Binding-site contacts:
Ligand atom O7 contacts residue ASN338 of chain 1.B at 3.3 Å (h-bond).
Ligand atom N2 contacts residue ASN338 of chain 1.B at 2.9 Å (h-bond).
Ligand atom O5 contacts residue ASN338 of chain 1.B at 2.4 Å (h-bond).
Ligand atom C4 contacts residue ASN338 of chain 1.B at 4.2 Å.
Ligand atom C6 contacts residue ASN338 of chain 1.B at 4.2 Å.
Ligand atom C1 contacts residue ASN338 of chain 1.B at 1.4 Å.
Ligand atom C8 contacts residue PHE337 of chain 1.B at 4.4 Å (hydrophobic).
Ligand atom C3 contacts residue ASN338 of chain 1.B at 3.8 Å.
Ligand atom O6 contacts residue ASN338 of chain 1.B at 4.2 Å.
Ligand atom C2 contacts residue ASN338 of chain 1.B at 2.4 Å.
Ligand atom C8 contacts residue ASN338 of chain 1.B at 4.4 Å.
Ligand atom C5 contacts residue ASN338 of chain 1.B at 3.7 Å.
Ligand atom C7 contacts residue ASN338 of chain 1.B at 3.3 Å.

Sequence of chain 1.B:
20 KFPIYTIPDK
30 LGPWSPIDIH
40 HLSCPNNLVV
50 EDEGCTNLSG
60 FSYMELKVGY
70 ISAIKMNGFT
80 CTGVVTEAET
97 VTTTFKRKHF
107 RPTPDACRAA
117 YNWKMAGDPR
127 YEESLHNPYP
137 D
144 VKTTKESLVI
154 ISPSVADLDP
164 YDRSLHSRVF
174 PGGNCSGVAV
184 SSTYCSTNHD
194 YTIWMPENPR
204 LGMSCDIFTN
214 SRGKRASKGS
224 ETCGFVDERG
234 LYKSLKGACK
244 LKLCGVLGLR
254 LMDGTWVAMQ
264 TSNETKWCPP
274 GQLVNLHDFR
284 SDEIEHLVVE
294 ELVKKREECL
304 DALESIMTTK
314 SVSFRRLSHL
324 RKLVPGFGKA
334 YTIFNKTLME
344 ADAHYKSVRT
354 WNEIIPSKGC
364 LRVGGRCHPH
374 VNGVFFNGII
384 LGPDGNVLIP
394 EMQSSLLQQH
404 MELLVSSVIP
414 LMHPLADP

The protein below binds the small molecule below.
Small molecule (SMILES): CC(=O)N[C@@H]1[C@@H](O)[C@H](O)[C@@H](CO)O[C@H]1O